Sequence of chain 1.A:
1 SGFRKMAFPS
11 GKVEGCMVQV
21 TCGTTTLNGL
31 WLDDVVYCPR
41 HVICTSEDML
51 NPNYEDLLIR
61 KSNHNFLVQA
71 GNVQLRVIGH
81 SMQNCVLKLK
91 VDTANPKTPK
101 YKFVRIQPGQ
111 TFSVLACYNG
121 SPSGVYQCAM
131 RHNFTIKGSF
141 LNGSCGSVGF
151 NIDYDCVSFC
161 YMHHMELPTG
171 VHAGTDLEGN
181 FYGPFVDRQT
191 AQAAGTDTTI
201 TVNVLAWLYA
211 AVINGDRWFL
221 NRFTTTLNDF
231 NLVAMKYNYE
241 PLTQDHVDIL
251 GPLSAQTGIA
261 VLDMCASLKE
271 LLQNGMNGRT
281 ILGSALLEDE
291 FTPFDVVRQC

Sequence of chain 2.A:
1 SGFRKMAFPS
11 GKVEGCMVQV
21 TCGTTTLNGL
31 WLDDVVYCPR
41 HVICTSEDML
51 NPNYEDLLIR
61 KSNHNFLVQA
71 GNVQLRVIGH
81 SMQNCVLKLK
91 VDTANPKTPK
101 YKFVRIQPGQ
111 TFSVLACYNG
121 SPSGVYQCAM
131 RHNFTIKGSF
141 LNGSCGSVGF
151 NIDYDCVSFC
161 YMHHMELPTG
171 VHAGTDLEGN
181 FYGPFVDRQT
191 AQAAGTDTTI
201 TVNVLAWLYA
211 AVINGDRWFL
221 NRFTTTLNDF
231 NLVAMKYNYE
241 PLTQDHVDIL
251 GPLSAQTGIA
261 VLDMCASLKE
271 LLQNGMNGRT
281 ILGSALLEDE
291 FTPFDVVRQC

Binding-site contacts:
Ligand atom NAD contacts residue HIS163 of chain 2.A at 3.0 Å (h-bond).
Ligand atom NBD contacts residue SER46 of chain 2.A at 3.4 Å (h-bond).
Ligand atom CAC contacts residue GLU166 of chain 2.A at 3.3 Å.
Ligand atom CBI contacts residue CYS44 of chain 2.A at 3.1 Å (hydrophobic).
Ligand atom CAR contacts residue HIS41 of chain 2.A at 3.6 Å.
Ligand atom CAS contacts residue MET165 of chain 2.A at 3.6 Å (hydrophobic).
Ligand atom CBB contacts residue CYS44 of chain 2.A at 3.5 Å (hydrophobic).
Ligand atom NAK contacts residue HIS164 of chain 2.A at 3.2 Å (h-bond).
Ligand atom CAB contacts residue GLU166 of chain 2.A at 3.6 Å.
Ligand atom NBG contacts residue THR24 of chain 2.A at 3.0 Å (h-bond).
Ligand atom CAA contacts residue ASN142 of chain 2.A at 3.7 Å.
Ligand atom CAC contacts residue PHE140 of chain 2.A at 3.0 Å (hydrophobic).
Ligand atom CBF contacts residue THR24 of chain 2.A at 3.2 Å.
Ligand atom CAE contacts residue GLU166 of chain 2.A at 3.7 Å.
Ligand atom OAW contacts residue MET49 of chain 2.A at 3.7 Å.
Ligand atom NAL contacts residue HIS164 of chain 2.A at 2.9 Å (h-bond).
Ligand atom CAP contacts residue HIS41 of chain 2.A at 3.7 Å.
Ligand atom CAO contacts residue HIS41 of chain 2.A at 3.7 Å.
Ligand atom CAQ contacts residue ASP187 of chain 2.A at 3.7 Å.
Ligand atom CAN contacts residue HIS41 of chain 2.A at 3.4 Å.
Ligand atom CBH contacts residue THR24 of chain 2.A at 3.1 Å.
Ligand atom CBE contacts residue SER46 of chain 2.A at 3.6 Å.
Ligand atom NAD contacts residue PHE140 of chain 2.A at 3.7 Å.
Ligand atom CAJ contacts residue HIS164 of chain 2.A at 3.5 Å.
Ligand atom NAD contacts residue GLU166 of chain 2.A at 3.8 Å.
Ligand atom OAW contacts residue GLN189 of chain 2.A at 3.6 Å (h-bond).
Ligand atom NAK contacts residue MET165 of chain 2.A at 3.2 Å.
Ligand atom NBD contacts residue THR45 of chain 2.A at 3.8 Å.
Ligand atom CBA contacts residue THR25 of chain 2.A at 3.0 Å.
Ligand atom NAK contacts residue CYS145 of chain 2.A at 3.5 Å (h-bond).
Ligand atom CBA contacts residue CYS44 of chain 2.A at 3.1 Å (hydrophobic).
Ligand atom CAM contacts residue HIS41 of chain 2.A at 3.5 Å.
Ligand atom CAE contacts residue HIS163 of chain 2.A at 3.3 Å.
Ligand atom CAB contacts residue PHE140 of chain 2.A at 3.7 Å (hydrophobic).
Ligand atom NAL contacts residue HIS41 of chain 2.A at 3.4 Å (h-bond).
Ligand atom CBB contacts residue THR25 of chain 2.A at 3.7 Å.
Ligand atom CAC contacts residue LEU141 of chain 2.A at 3.6 Å (hydrophobic).
Ligand atom CAB contacts residue LEU141 of chain 2.A at 3.6 Å (hydrophobic).
Ligand atom CBI contacts residue THR45 of chain 2.A at 3.6 Å.
Ligand atom CAB contacts residue ASN142 of chain 2.A at 3.8 Å.

A small-molecule ligand and the protein it binds are described below.
Small molecule (SMILES): Cc1ccc(NC(=O)c2ccc(CN3CCN(C)CC3)cc2)cc1Nc1nc(-c2cccnc2)cs1